This small molecule binds to this protein.
Small molecule (SMILES): CC(=O)N[C@@H]1[C@@H](O)[C@H](O)[C@@H](CO)O[C@H]1O

Binding-site contacts:
Ligand atom O7 contacts residue TYR127 of chain 1.I at 3.7 Å.
Ligand atom C3 contacts residue ASN126 of chain 1.I at 3.8 Å.
Ligand atom O6 contacts residue ASN126 of chain 1.I at 4.3 Å.
Ligand atom C8 contacts residue ASN126 of chain 1.I at 4.3 Å.
Ligand atom C5 contacts residue ASN126 of chain 1.I at 3.6 Å.
Ligand atom C8 contacts residue GLU123 of chain 1.I at 3.4 Å.
Ligand atom C7 contacts residue TYR127 of chain 1.I at 4.0 Å (hydrophobic).
Ligand atom C4 contacts residue ASN126 of chain 1.I at 4.1 Å.
Ligand atom C1 contacts residue ASN126 of chain 1.I at 1.4 Å.
Ligand atom C8 contacts residue TYR127 of chain 1.I at 3.6 Å (hydrophobic).
Ligand atom O7 contacts residue ASN126 of chain 1.I at 4.5 Å.
Ligand atom C2 contacts residue ASN126 of chain 1.I at 2.5 Å.
Ligand atom C7 contacts residue ASN126 of chain 1.I at 4.0 Å.
Ligand atom N2 contacts residue ASN126 of chain 1.I at 3.2 Å (h-bond).
Ligand atom O5 contacts residue ASN126 of chain 1.I at 2.2 Å (h-bond).

Sequence of chain 1.I:
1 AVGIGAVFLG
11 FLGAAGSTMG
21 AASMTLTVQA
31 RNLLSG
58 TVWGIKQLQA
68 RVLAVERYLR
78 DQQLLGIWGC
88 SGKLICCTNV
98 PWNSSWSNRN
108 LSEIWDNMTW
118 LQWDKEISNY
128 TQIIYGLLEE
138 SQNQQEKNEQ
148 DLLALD